The small molecule below binds the protein below.
Small molecule (SMILES): O=C(NCCc1ccncc1)NC1CCCCC1

Binding-site contacts:
Ligand atom C2 contacts residue ASN142 of chain 1.A at 4.4 Å.
Ligand atom N1 contacts residue HIS172 of chain 1.A at 4.5 Å.
Ligand atom C6 contacts residue ASN142 of chain 1.A at 3.8 Å.
Ligand atom C2 contacts residue SER144 of chain 1.A at 4.4 Å.
Ligand atom C2 contacts residue GLU166 of chain 1.A at 3.6 Å.
Ligand atom O1 contacts residue ASN142 of chain 1.A at 3.0 Å (h-bond).
Ligand atom C3 contacts residue SER144 of chain 1.A at 4.1 Å.
Ligand atom N2 contacts residue GLU166 of chain 1.A at 4.0 Å.
Ligand atom C5 contacts residue GLU166 of chain 1.A at 4.3 Å.
Ligand atom N1 contacts residue HIS163 of chain 1.A at 3.0 Å (h-bond).
Ligand atom C1 contacts residue GLU166 of chain 1.A at 3.6 Å.
Ligand atom N1 contacts residue SER144 of chain 1.A at 3.8 Å.
Ligand atom C2 contacts residue HIS163 of chain 1.A at 4.2 Å.
Ligand atom C8 contacts residue ASN142 of chain 1.A at 4.0 Å.
Ligand atom N1 contacts residue PHE140 of chain 1.A at 3.7 Å.
Ligand atom C3 contacts residue HIS163 of chain 1.A at 3.3 Å.
Ligand atom C2 contacts residue LEU141 of chain 1.A at 3.9 Å (hydrophobic).
Ligand atom C1 contacts residue LEU141 of chain 1.A at 3.7 Å (hydrophobic).
Ligand atom C1 contacts residue ASN142 of chain 1.A at 3.7 Å.
Ligand atom C2 contacts residue PHE140 of chain 1.A at 3.2 Å (hydrophobic).
Ligand atom C3 contacts residue GLU166 of chain 1.A at 4.0 Å.
Ligand atom C4 contacts residue LEU141 of chain 1.A at 4.5 Å (hydrophobic).
Ligand atom C5 contacts residue ASN142 of chain 1.A at 3.9 Å.
Ligand atom N1 contacts residue LEU141 of chain 1.A at 4.2 Å.
Ligand atom N1 contacts residue MET165 of chain 1.A at 4.4 Å.
Ligand atom C1 contacts residue PHE140 of chain 1.A at 3.9 Å (hydrophobic).
Ligand atom C3 contacts residue LEU141 of chain 1.A at 4.5 Å (hydrophobic).
Ligand atom C5 contacts residue LEU141 of chain 1.A at 4.1 Å (hydrophobic).
Ligand atom C4 contacts residue CYS145 of chain 1.A at 3.8 Å (hydrophobic).
Ligand atom C3 contacts residue CYS145 of chain 1.A at 3.7 Å (hydrophobic).
Ligand atom N1 contacts residue GLU166 of chain 1.A at 3.9 Å.
Ligand atom C3 contacts residue MET165 of chain 1.A at 4.2 Å (hydrophobic).
Ligand atom C4 contacts residue GLU166 of chain 1.A at 4.5 Å.

Sequence of chain 1.A:
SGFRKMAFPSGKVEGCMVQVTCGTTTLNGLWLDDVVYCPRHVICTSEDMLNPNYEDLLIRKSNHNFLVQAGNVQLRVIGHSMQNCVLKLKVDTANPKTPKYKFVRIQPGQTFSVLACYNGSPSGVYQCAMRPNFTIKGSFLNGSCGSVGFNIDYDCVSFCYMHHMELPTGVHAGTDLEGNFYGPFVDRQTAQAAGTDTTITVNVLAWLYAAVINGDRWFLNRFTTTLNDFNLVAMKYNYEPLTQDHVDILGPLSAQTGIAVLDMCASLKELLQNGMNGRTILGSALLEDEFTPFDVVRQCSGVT